Binding-site contacts:
Ligand atom O42 contacts residue HIS180 of chain 1.B at 3.4 Å (h-bond).
Ligand atom C4 contacts residue ZN1 of chain 1.H at 3.5 Å.
Ligand atom O42 contacts residue ASP258 of chain 1.B at 2.8 Å (salt-bridge).
Ligand atom C2 contacts residue ASN43 of chain 1.B at 3.2 Å.
Ligand atom O42 contacts residue ZN1 of chain 1.I at 2.3 Å.
Ligand atom N1 contacts residue THR106 of chain 1.B at 3.1 Å (h-bond).
Ligand atom C2 contacts residue THR106 of chain 1.B at 3.4 Å.
Ligand atom O6 contacts residue ALA260 of chain 1.B at 3.4 Å.
Ligand atom C41 contacts residue THR105 of chain 1.B at 3.5 Å.
Ligand atom N3 contacts residue ASN43 of chain 1.B at 3.4 Å (h-bond).
Ligand atom N1 contacts residue ARG18 of chain 1.B at 3.4 Å (salt-bridge).
Ligand atom C5 contacts residue THR105 of chain 1.B at 3.3 Å.
Ligand atom O41 contacts residue HIS137 of chain 1.B at 3.2 Å (h-bond).
Ligand atom N3 contacts residue ZN1 of chain 1.H at 3.5 Å.
Ligand atom O41 contacts residue THR105 of chain 1.B at 3.5 Å.
Ligand atom O6 contacts residue HIS262 of chain 1.B at 3.0 Å (h-bond).
Ligand atom F5 contacts residue THR105 of chain 1.B at 3.4 Å.
Ligand atom O42 contacts residue LYS230 of chain 1.B at 3.1 Å (salt-bridge).
Ligand atom C2 contacts residue HIS16 of chain 1.B at 3.4 Å.
Ligand atom O41 contacts residue ZN1 of chain 1.H at 3.2 Å.
Ligand atom O6 contacts residue ALA275 of chain 1.B at 2.4 Å (h-bond).
Ligand atom O41 contacts residue ZN1 of chain 1.I at 2.0 Å.
Ligand atom C2 contacts residue ARG18 of chain 1.B at 3.6 Å.
Ligand atom O42 contacts residue ZN1 of chain 1.H at 3.2 Å.
Ligand atom O41 contacts residue KCX98 of chain 1.B at 2.3 Å (h-bond).
Ligand atom N3 contacts residue HIS16 of chain 1.B at 3.1 Å.
Ligand atom C41 contacts residue KCX98 of chain 1.B at 3.4 Å.
Ligand atom O6 contacts residue THR106 of chain 1.B at 3.1 Å (h-bond).
Ligand atom C6 contacts residue ALA275 of chain 1.B at 3.5 Å (hydrophobic).
Ligand atom O2 contacts residue THR106 of chain 1.B at 3.6 Å.
Ligand atom C41 contacts residue ZN1 of chain 1.I at 2.5 Å.
Ligand atom C41 contacts residue ZN1 of chain 1.H at 3.0 Å.
Ligand atom O2 contacts residue HIS16 of chain 1.B at 3.1 Å (h-bond).
Ligand atom O2 contacts residue ASN43 of chain 1.B at 2.5 Å (h-bond).
Ligand atom C6 contacts residue ALA260 of chain 1.B at 3.6 Å (hydrophobic).
Ligand atom O2 contacts residue ARG18 of chain 1.B at 2.9 Å (salt-bridge).
Ligand atom C4 contacts residue THR105 of chain 1.B at 3.3 Å.
Ligand atom O41 contacts residue TYR100 of chain 1.B at 3.3 Å.
Ligand atom O6 contacts residue GLY276 of chain 1.B at 3.3 Å.
Ligand atom C6 contacts residue THR106 of chain 1.B at 3.2 Å.

Sequence of chain 1.B:
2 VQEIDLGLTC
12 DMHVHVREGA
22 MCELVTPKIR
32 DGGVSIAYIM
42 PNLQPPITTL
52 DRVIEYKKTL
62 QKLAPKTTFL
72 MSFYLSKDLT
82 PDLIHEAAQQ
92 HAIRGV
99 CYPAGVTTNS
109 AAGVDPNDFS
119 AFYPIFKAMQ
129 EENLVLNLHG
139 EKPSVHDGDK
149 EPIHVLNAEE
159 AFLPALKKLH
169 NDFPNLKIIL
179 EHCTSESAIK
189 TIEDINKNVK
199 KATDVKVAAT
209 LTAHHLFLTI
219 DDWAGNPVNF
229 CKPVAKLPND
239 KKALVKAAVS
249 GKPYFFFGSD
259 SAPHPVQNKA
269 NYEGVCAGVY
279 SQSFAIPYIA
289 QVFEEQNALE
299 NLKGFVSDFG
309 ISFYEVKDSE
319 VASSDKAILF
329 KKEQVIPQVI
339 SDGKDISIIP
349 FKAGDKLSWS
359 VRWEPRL

This protein binds this small molecule.
Small molecule (SMILES): O=C(O)c1[nH]c(=O)[nH]c(=O)c1F